Binding-site contacts:
Ligand atom N18 contacts residue GLN149 of chain 1.B at 3.1 Å (h-bond).
Ligand atom C3 contacts residue ASP102 of chain 1.B at 3.6 Å.
Ligand atom C21 contacts residue ALA171 of chain 1.B at 3.6 Å (hydrophobic).
Ligand atom O29 contacts residue GLN112 of chain 1.B at 3.7 Å.
Ligand atom C2 contacts residue ASP100 of chain 1.B at 3.6 Å.
Ligand atom C21 contacts residue GLN149 of chain 1.B at 3.3 Å.
Ligand atom C20 contacts residue MET101 of chain 1.B at 3.6 Å (hydrophobic).
Ligand atom O27 contacts residue GLY82 of chain 1.E at 3.6 Å.
Ligand atom C15 contacts residue ILE148 of chain 1.B at 3.4 Å (hydrophobic).
Ligand atom C23 contacts residue GLN149 of chain 1.B at 3.4 Å.
Ligand atom N16 contacts residue ILE148 of chain 1.B at 2.9 Å (h-bond).
Ligand atom O9 contacts residue ASP100 of chain 1.B at 2.7 Å (salt-bridge).
Ligand atom O30 contacts residue GLY82 of chain 1.E at 3.7 Å.
Ligand atom C26 contacts residue GLN149 of chain 1.B at 3.4 Å.
Ligand atom C26 contacts residue ALA171 of chain 1.B at 3.5 Å (hydrophobic).
Ligand atom N14 contacts residue MET101 of chain 1.B at 3.4 Å (h-bond).
Ligand atom N18 contacts residue ILE148 of chain 1.B at 3.5 Å.
Ligand atom C15 contacts residue ASN146 of chain 1.B at 3.5 Å.
Ligand atom S28 contacts residue GLY82 of chain 1.E at 2.7 Å.
Ligand atom O29 contacts residue GLY78 of chain 1.B at 3.3 Å.
Ligand atom C25 contacts residue TRP174 of chain 1.B at 3.7 Å (hydrophobic).
Ligand atom O29 contacts residue GLY79 of chain 1.B at 2.7 Å (h-bond).
Ligand atom C26 contacts residue ILE148 of chain 1.B at 3.7 Å (hydrophobic).
Ligand atom C13 contacts residue MET101 of chain 1.B at 3.6 Å (hydrophobic).
Ligand atom C8 contacts residue GLY82 of chain 1.E at 3.8 Å.
Ligand atom N16 contacts residue LYS147 of chain 1.B at 3.5 Å.
Ligand atom C15 contacts residue LYS147 of chain 1.B at 3.8 Å.
Ligand atom O9 contacts residue LYS124 of chain 1.B at 3.0 Å (salt-bridge).
Ligand atom C11 contacts residue ASP167 of chain 1.B at 3.5 Å.
Ligand atom O29 contacts residue GLY82 of chain 1.E at 2.9 Å (h-bond).
Ligand atom C15 contacts residue MET101 of chain 1.B at 3.6 Å (hydrophobic).
Ligand atom C4 contacts residue ASP100 of chain 1.B at 3.5 Å.
Ligand atom C2 contacts residue ASP102 of chain 1.B at 3.6 Å.
Ligand atom C24 contacts residue GLN149 of chain 1.B at 3.5 Å.
Ligand atom N31 contacts residue GLY82 of chain 1.E at 1.3 Å.
Ligand atom C25 contacts residue GLN149 of chain 1.B at 3.5 Å.
Ligand atom C3 contacts residue ASP100 of chain 1.B at 3.3 Å.
Ligand atom O30 contacts residue ARG111 of chain 1.B at 3.7 Å.
Ligand atom C24 contacts residue ILE170 of chain 1.B at 3.8 Å (hydrophobic).
Ligand atom C22 contacts residue GLN149 of chain 1.B at 3.3 Å.

Sequence of chain 1.B:
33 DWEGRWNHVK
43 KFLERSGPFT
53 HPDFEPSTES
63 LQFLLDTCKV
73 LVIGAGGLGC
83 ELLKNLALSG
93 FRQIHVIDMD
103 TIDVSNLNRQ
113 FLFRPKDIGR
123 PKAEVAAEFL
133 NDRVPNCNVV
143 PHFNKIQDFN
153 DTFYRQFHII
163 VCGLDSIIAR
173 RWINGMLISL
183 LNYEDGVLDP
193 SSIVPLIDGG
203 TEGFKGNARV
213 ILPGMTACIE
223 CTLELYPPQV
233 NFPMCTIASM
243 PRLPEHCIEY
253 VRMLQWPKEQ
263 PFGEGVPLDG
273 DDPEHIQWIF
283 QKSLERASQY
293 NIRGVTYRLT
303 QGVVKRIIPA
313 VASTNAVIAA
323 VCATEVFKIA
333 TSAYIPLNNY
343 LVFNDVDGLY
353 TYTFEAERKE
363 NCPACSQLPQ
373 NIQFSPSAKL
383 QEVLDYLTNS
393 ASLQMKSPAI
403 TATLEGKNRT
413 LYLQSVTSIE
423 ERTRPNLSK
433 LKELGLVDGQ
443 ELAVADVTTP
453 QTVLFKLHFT

This protein binds this small molecule.
Small molecule (SMILES): NS(=O)(=O)OC[C@@H]1C[C@@H](n2ccc3c(N[C@H]4CCc5ccccc54)ncnc32)C[C@@H]1O

Sequence of chain 1.E:
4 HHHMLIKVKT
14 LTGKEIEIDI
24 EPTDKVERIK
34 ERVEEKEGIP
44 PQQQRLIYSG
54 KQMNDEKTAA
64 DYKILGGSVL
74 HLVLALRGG